Sequence of chain 2.A:
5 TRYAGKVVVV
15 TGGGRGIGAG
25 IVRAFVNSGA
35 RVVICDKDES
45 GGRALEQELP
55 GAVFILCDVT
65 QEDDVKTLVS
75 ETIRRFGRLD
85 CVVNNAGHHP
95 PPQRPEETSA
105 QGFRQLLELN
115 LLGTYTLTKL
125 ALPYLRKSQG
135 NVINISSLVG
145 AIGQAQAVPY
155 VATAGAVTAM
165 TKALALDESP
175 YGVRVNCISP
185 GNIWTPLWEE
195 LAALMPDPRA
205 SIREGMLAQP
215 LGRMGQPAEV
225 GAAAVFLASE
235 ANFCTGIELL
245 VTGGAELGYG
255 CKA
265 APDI

Binding-site contacts:
Ligand atom C5 contacts residue TRP188 of chain 2.A at 3.7 Å (hydrophobic).
Ligand atom C6 contacts residue TRP188 of chain 2.A at 3.4 Å (hydrophobic).
Ligand atom O5 contacts residue PRO190 of chain 2.A at 3.3 Å.
Ligand atom C6 contacts residue THR189 of chain 2.A at 3.5 Å.
Ligand atom O1 contacts residue PRO190 of chain 2.A at 3.5 Å.
Ligand atom O5 contacts residue TRP188 of chain 2.A at 3.7 Å.
Ligand atom C4 contacts residue TRP188 of chain 2.A at 4.3 Å (hydrophobic).
Ligand atom O6 contacts residue GLU193 of chain 2.A at 2.9 Å (salt-bridge).
Ligand atom C5 contacts residue THR189 of chain 2.A at 4.0 Å.
Ligand atom C1 contacts residue PRO190 of chain 2.A at 4.0 Å (hydrophobic).
Ligand atom C6 contacts residue GLU193 of chain 2.A at 3.5 Å.
Ligand atom C5 contacts residue PRO190 of chain 2.A at 4.4 Å (hydrophobic).
Ligand atom O1 contacts residue THR189 of chain 2.A at 4.0 Å.
Ligand atom C1 contacts residue THR189 of chain 2.A at 4.0 Å.
Ligand atom O1 contacts residue TRP188 of chain 2.A at 4.2 Å.
Ligand atom O4 contacts residue TRP188 of chain 2.A at 3.5 Å (h-bond).
Ligand atom O1 contacts residue PRO221 of chain 2.A at 3.7 Å.
Ligand atom O1 contacts residue GLY20 of chain 2.A at 3.5 Å.
Ligand atom C6 contacts residue PRO190 of chain 2.A at 3.9 Å (hydrophobic).
Ligand atom O5 contacts residue THR189 of chain 2.A at 3.4 Å.
Ligand atom C1 contacts residue TRP188 of chain 2.A at 3.6 Å (hydrophobic).
Ligand atom C1 contacts residue PRO221 of chain 2.A at 4.2 Å (hydrophobic).
Ligand atom O6 contacts residue THR189 of chain 2.A at 3.6 Å.
Ligand atom O6 contacts residue PRO190 of chain 2.A at 3.5 Å (h-bond).

A small-molecule ligand and the protein it binds are described below.
Small molecule (SMILES): OC[C@H]1O[C@@H](O)[C@H](O)[C@@H](O)[C@@H]1O